This small molecule binds to this protein.
Small molecule (SMILES): C=CC1=C(C)/C(=C/c2[nH]c(Cc3[nH]c(/C=C4\NC(=O)C(C)=C4C=C)c(C)c3CCC(=O)O)c(CCC(=O)O)c2C)NC1=O

Sequence of chain 1.A:
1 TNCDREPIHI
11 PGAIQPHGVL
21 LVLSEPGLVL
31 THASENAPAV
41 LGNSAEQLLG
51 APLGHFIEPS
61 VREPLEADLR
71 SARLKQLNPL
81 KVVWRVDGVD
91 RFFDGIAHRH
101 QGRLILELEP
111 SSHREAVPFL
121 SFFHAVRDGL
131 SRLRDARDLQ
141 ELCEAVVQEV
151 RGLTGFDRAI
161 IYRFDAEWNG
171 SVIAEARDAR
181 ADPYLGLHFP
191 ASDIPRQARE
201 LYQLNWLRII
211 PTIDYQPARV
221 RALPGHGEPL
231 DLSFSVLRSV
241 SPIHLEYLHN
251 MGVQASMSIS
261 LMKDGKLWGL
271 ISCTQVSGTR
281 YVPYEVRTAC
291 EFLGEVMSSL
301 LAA

Binding-site contacts:
Ligand atom OC contacts residue ASP193 of chain 1.A at 3.4 Å (salt-bridge).
Ligand atom OB contacts residue MET251 of chain 1.A at 3.3 Å.
Ligand atom NA contacts residue ILE194 of chain 1.A at 3.6 Å.
Ligand atom CGD contacts residue TYR202 of chain 1.A at 3.4 Å (hydrophobic).
Ligand atom O1A contacts residue SER256 of chain 1.A at 3.4 Å (h-bond).
Ligand atom C4A contacts residue HIS244 of chain 1.A at 3.5 Å.
Ligand atom OC contacts residue TYR247 of chain 1.A at 3.1 Å.
Ligand atom ND contacts residue ASP193 of chain 1.A at 3.1 Å (salt-bridge).
Ligand atom CAC contacts residue ILE243 of chain 1.A at 3.4 Å (hydrophobic).
Ligand atom NA contacts residue HIS244 of chain 1.A at 3.2 Å.
Ligand atom C4A contacts residue ILE194 of chain 1.A at 3.5 Å (hydrophobic).
Ligand atom CBD contacts residue TYR202 of chain 1.A at 3.5 Å (hydrophobic).
Ligand atom ND contacts residue HIS244 of chain 1.A at 3.6 Å (h-bond).
Ligand atom CMD contacts residue GLU6 of chain 1.A at 3.4 Å.
Ligand atom CGD contacts residue ARG238 of chain 1.A at 3.5 Å.
Ligand atom CAD contacts residue TYR202 of chain 1.A at 3.1 Å (hydrophobic).
Ligand atom O1D contacts residue ARG238 of chain 1.A at 2.8 Å (salt-bridge).
Ligand atom CAC contacts residue CYS3 of chain 1.A at 3.2 Å (hydrophobic).
Ligand atom O1D contacts residue TYR202 of chain 1.A at 2.5 Å (h-bond).
Ligand atom C1A contacts residue HIS244 of chain 1.A at 3.2 Å.
Ligand atom O2D contacts residue ARG238 of chain 1.A at 2.8 Å (salt-bridge).
Ligand atom O2A contacts residue SER256 of chain 1.A at 2.8 Å (h-bond).
Ligand atom O2D contacts residue VAL240 of chain 1.A at 3.3 Å.
Ligand atom CBC contacts residue CYS3 of chain 1.A at 1.9 Å (hydrophobic).
Ligand atom CBB contacts residue TYR184 of chain 1.A at 3.4 Å (hydrophobic).
Ligand atom O2D contacts residue SER241 of chain 1.A at 2.9 Å (h-bond).
Ligand atom NC contacts residue ASP193 of chain 1.A at 3.1 Å (salt-bridge).
Ligand atom CMB contacts residue TYR247 of chain 1.A at 3.5 Å (hydrophobic).
Ligand atom CHD contacts residue PRO195 of chain 1.A at 3.5 Å (hydrophobic).
Ligand atom O1A contacts residue SER258 of chain 1.A at 2.6 Å (h-bond).
Ligand atom CBA contacts residue HIS244 of chain 1.A at 3.4 Å.
Ligand atom C1D contacts residue PRO195 of chain 1.A at 3.2 Å (hydrophobic).
Ligand atom CMD contacts residue SER241 of chain 1.A at 3.3 Å.
Ligand atom NA contacts residue ASP193 of chain 1.A at 3.1 Å (salt-bridge).
Ligand atom O2A contacts residue HIS244 of chain 1.A at 2.8 Å (h-bond).
Ligand atom CHA contacts residue TYR202 of chain 1.A at 3.5 Å (hydrophobic).
Ligand atom CAA contacts residue TYR202 of chain 1.A at 3.4 Å (hydrophobic).
Ligand atom ND contacts residue PRO195 of chain 1.A at 3.5 Å.
Ligand atom CGA contacts residue HIS244 of chain 1.A at 3.5 Å.
Ligand atom CGA contacts residue SER256 of chain 1.A at 3.5 Å.